Sequence of chain 1.B:
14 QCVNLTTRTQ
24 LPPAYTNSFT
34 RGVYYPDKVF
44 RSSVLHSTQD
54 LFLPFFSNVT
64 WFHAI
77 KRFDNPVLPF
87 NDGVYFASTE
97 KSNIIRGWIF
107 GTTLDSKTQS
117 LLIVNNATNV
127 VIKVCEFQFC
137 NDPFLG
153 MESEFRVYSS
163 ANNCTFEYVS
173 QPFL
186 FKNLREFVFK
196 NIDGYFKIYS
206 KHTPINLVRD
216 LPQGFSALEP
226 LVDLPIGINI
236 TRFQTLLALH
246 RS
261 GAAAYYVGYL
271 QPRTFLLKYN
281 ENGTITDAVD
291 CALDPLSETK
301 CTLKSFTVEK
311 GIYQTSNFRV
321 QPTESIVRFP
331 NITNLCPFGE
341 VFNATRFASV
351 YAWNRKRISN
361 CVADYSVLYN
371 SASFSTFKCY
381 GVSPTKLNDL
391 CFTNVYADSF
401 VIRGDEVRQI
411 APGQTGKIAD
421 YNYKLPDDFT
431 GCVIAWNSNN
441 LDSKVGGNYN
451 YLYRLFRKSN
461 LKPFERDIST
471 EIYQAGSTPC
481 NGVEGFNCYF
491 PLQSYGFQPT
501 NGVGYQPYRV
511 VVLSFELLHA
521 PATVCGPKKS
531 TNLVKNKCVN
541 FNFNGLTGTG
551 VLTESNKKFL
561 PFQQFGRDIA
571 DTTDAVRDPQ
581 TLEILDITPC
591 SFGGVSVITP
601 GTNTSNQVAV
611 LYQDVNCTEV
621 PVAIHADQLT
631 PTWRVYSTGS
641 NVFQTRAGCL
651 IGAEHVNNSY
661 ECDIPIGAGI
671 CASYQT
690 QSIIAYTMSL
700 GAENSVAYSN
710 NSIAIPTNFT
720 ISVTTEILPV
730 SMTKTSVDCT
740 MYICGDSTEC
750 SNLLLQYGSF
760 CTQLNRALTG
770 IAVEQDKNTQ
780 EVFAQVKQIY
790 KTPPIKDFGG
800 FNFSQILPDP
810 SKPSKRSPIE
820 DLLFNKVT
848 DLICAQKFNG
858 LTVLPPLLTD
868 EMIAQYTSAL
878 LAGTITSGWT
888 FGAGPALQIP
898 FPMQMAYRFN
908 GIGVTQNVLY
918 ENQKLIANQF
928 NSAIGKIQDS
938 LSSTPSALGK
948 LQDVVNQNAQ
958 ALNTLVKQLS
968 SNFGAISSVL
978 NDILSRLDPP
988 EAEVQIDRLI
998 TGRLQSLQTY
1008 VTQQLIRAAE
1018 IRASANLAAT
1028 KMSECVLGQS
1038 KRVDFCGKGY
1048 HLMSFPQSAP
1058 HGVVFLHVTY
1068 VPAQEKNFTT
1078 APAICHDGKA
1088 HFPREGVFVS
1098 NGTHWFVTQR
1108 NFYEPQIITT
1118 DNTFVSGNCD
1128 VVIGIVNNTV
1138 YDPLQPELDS

Binding-site contacts:
Ligand atom C5 contacts residue LEU922 of chain 1.B at 4.2 Å (hydrophobic).
Ligand atom O5 contacts residue PHE718 of chain 1.B at 3.8 Å.
Ligand atom C5 contacts residue GLN926 of chain 1.B at 3.9 Å.
Ligand atom C7 contacts residue ASN717 of chain 1.B at 3.2 Å.
Ligand atom C4 contacts residue LEU922 of chain 1.B at 4.3 Å (hydrophobic).
Ligand atom O5 contacts residue GLN1071 of chain 1.B at 4.1 Å.
Ligand atom O5 contacts residue GLN926 of chain 1.B at 4.4 Å.
Ligand atom C1 contacts residue GLN1071 of chain 1.B at 4.2 Å.
Ligand atom C5 contacts residue ASN717 of chain 1.B at 3.7 Å.
Ligand atom C2 contacts residue ASN717 of chain 1.B at 2.4 Å.
Ligand atom C4 contacts residue ASN717 of chain 1.B at 4.2 Å.
Ligand atom N2 contacts residue ASN717 of chain 1.B at 2.5 Å (h-bond).
Ligand atom O6 contacts residue THR719 of chain 1.B at 3.7 Å.
Ligand atom O6 contacts residue GLN926 of chain 1.B at 4.3 Å.
Ligand atom O6 contacts residue PHE718 of chain 1.B at 4.1 Å.
Ligand atom C1 contacts residue ASN717 of chain 1.B at 1.4 Å.
Ligand atom C1 contacts residue LEU922 of chain 1.B at 4.4 Å (hydrophobic).
Ligand atom O5 contacts residue ASN717 of chain 1.B at 2.4 Å (h-bond).
Ligand atom O4 contacts residue LEU922 of chain 1.B at 3.7 Å.
Ligand atom C2 contacts residue GLN1071 of chain 1.B at 4.3 Å.
Ligand atom O7 contacts residue LEU922 of chain 1.B at 3.4 Å.
Ligand atom C8 contacts residue GLN1071 of chain 1.B at 3.8 Å.
Ligand atom C3 contacts residue LEU922 of chain 1.B at 4.2 Å (hydrophobic).
Ligand atom O7 contacts residue ASN717 of chain 1.B at 3.5 Å (h-bond).
Ligand atom C7 contacts residue LEU922 of chain 1.B at 4.0 Å (hydrophobic).
Ligand atom C8 contacts residue ASN717 of chain 1.B at 4.1 Å.
Ligand atom C3 contacts residue ASN717 of chain 1.B at 3.8 Å.
Ligand atom C1 contacts residue PHE718 of chain 1.B at 4.0 Å (hydrophobic).
Ligand atom C6 contacts residue GLN926 of chain 1.B at 4.1 Å.

The protein below binds the small molecule below.
Small molecule (SMILES): CC(=O)N[C@H]1[C@H](O[C@H]2[C@H](O)[C@@H](NC(C)=O)CO[C@@H]2CO)O[C@H](CO)[C@@H](O)[C@@H]1O